Binding-site contacts:
Ligand atom C7 contacts residue TYR278 of chain 1.C at 4.0 Å (hydrophobic).
Ligand atom C3 contacts residue ASN228 of chain 1.C at 3.8 Å.
Ligand atom C4 contacts residue ASN228 of chain 1.C at 4.3 Å.
Ligand atom C8 contacts residue GLN254 of chain 1.C at 3.6 Å.
Ligand atom C7 contacts residue ASN228 of chain 1.C at 3.6 Å.
Ligand atom O7 contacts residue PHE200 of chain 1.C at 4.5 Å.
Ligand atom C6 contacts residue GLN254 of chain 1.C at 3.3 Å.
Ligand atom O7 contacts residue GLN227 of chain 1.C at 2.9 Å (h-bond).
Ligand atom O5 contacts residue ASN228 of chain 1.C at 2.4 Å (h-bond).
Ligand atom O5 contacts residue GLN254 of chain 1.C at 3.7 Å.
Ligand atom C5 contacts residue ASN228 of chain 1.C at 3.7 Å.
Ligand atom C1 contacts residue GLN254 of chain 1.C at 4.1 Å.
Ligand atom O7 contacts residue GLN254 of chain 1.C at 4.2 Å.
Ligand atom C1 contacts residue ASN228 of chain 1.C at 1.4 Å.
Ligand atom C2 contacts residue ASN228 of chain 1.C at 2.5 Å.
Ligand atom C7 contacts residue GLN254 of chain 1.C at 4.1 Å.
Ligand atom N2 contacts residue GLN227 of chain 1.C at 4.3 Å.
Ligand atom O7 contacts residue ASN228 of chain 1.C at 4.4 Å.
Ligand atom N2 contacts residue ASN228 of chain 1.C at 2.9 Å (h-bond).
Ligand atom C5 contacts residue GLN254 of chain 1.C at 3.3 Å.
Ligand atom C8 contacts residue ASN228 of chain 1.C at 3.9 Å.
Ligand atom O7 contacts residue TYR278 of chain 1.C at 3.0 Å (h-bond).
Ligand atom C7 contacts residue GLN227 of chain 1.C at 3.9 Å.
Ligand atom C8 contacts residue TYR278 of chain 1.C at 4.2 Å (hydrophobic).

Sequence of chain 1.C:
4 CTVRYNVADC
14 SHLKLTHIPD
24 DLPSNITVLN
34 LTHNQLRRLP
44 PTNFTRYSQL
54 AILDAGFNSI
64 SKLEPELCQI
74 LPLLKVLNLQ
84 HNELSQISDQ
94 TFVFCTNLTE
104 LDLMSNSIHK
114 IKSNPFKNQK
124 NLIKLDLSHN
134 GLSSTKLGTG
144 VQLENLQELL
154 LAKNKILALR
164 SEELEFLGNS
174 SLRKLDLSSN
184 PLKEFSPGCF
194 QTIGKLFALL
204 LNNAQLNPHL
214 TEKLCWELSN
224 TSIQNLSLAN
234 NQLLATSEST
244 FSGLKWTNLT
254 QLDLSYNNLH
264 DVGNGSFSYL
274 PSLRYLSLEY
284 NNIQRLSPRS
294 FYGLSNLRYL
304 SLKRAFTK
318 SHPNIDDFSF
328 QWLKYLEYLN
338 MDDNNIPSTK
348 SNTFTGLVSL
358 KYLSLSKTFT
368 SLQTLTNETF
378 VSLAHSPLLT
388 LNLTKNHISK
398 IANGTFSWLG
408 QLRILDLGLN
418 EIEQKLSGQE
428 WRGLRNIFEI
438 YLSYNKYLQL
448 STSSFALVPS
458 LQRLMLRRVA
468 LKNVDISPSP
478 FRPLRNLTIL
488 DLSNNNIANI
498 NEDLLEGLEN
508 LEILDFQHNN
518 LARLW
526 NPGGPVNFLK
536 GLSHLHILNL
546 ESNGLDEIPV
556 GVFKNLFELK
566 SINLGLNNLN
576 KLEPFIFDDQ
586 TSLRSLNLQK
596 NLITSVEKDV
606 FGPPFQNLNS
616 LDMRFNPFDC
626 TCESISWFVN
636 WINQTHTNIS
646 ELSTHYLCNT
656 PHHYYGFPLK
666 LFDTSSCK

This small molecule binds to this protein.
Small molecule (SMILES): CC(=O)N[C@H]1[C@H](O[C@H]2[C@H](O)[C@@H](NC(C)=O)CO[C@@H]2CO)O[C@H](CO)[C@@H](O)[C@@H]1O